Sequence of chain 2.E:
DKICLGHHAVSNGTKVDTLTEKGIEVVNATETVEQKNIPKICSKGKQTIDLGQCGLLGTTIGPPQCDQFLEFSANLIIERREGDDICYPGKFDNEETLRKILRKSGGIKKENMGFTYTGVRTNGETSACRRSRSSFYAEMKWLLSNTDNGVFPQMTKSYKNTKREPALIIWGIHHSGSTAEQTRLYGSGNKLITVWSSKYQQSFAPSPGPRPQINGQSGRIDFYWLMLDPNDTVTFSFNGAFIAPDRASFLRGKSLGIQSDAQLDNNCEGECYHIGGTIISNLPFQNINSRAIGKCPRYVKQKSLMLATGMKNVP

The protein below binds the small molecule below.
Small molecule (SMILES): CC(=O)N[C@H]1[C@H](O[C@H]2[C@H](O)[C@@H](NC(C)=O)CO[C@@H]2CO)O[C@H](CO)[C@@H](O)[C@@H]1O

Sequence of chain 2.F:
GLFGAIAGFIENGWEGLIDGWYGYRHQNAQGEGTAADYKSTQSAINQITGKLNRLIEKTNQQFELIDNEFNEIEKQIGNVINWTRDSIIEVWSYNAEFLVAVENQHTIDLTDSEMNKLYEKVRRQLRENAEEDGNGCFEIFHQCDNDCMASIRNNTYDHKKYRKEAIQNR

Sequence of chain 3.E:
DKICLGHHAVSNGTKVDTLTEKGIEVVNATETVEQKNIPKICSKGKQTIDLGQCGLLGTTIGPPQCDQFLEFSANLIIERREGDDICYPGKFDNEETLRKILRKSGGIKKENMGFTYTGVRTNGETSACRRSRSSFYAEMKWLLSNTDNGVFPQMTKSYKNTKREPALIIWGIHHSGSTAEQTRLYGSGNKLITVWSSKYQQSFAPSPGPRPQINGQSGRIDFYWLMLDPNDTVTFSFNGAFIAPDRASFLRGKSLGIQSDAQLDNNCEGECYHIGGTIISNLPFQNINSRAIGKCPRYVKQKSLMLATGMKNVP

Binding-site contacts:
Ligand atom N2 contacts residue GLU72 of chain 2.F at 4.0 Å.
Ligand atom C1 contacts residue ASN82 of chain 2.F at 1.4 Å.
Ligand atom C5 contacts residue ASN82 of chain 2.F at 3.6 Å.
Ligand atom C8 contacts residue GLU72 of chain 2.F at 4.0 Å.
Ligand atom C8 contacts residue GLU69 of chain 2.F at 4.3 Å.
Ligand atom C3 contacts residue ASN82 of chain 2.F at 3.9 Å.
Ligand atom O7 contacts residue LYS107 of chain 3.E at 3.0 Å (salt-bridge).
Ligand atom O5 contacts residue ASN82 of chain 2.F at 2.2 Å (h-bond).
Ligand atom O7 contacts residue ASN79 of chain 2.F at 3.4 Å (h-bond).
Ligand atom C7 contacts residue ASN82 of chain 2.F at 3.3 Å.
Ligand atom C8 contacts residue ASN79 of chain 2.F at 3.1 Å.
Ligand atom C7 contacts residue ASN79 of chain 2.F at 3.7 Å.
Ligand atom C4 contacts residue ASN82 of chain 2.F at 4.2 Å.
Ligand atom N2 contacts residue ASN82 of chain 2.F at 3.1 Å (h-bond).
Ligand atom O6 contacts residue ARG85 of chain 2.F at 4.2 Å.
Ligand atom C8 contacts residue LYS107 of chain 3.E at 3.8 Å.
Ligand atom C7 contacts residue LYS107 of chain 3.E at 3.6 Å.
Ligand atom O7 contacts residue ASN82 of chain 2.F at 3.1 Å (h-bond).
Ligand atom O6 contacts residue ARG294 of chain 2.E at 3.8 Å.
Ligand atom C2 contacts residue ASN82 of chain 2.F at 2.6 Å.
Ligand atom O7 contacts residue GLU69 of chain 2.F at 4.0 Å.
Ligand atom O3 contacts residue GLU72 of chain 2.F at 4.3 Å.
Ligand atom C8 contacts residue LYS75 of chain 2.F at 4.3 Å.